Binding-site contacts:
Ligand atom OAD contacts residue ALA99 of chain 1.B at 4.0 Å.
Ligand atom CAH contacts residue VAL48 of chain 1.B at 4.0 Å (hydrophobic).
Ligand atom OAE contacts residue TYR75 of chain 1.B at 3.1 Å.
Ligand atom OAD contacts residue ARG112 of chain 1.B at 3.0 Å (salt-bridge).
Ligand atom CAL contacts residue LEU46 of chain 1.B at 3.6 Å (hydrophobic).
Ligand atom OAE contacts residue VAL84 of chain 1.B at 4.0 Å.
Ligand atom OAE contacts residue LEU46 of chain 1.B at 3.8 Å.
Ligand atom OAB contacts residue PHE65 of chain 1.B at 3.8 Å.
Ligand atom CAO contacts residue TYR91 of chain 1.B at 4.0 Å (hydrophobic).
Ligand atom OAD contacts residue VAL84 of chain 1.B at 4.0 Å.
Ligand atom OAY contacts residue ILE97 of chain 1.B at 3.9 Å.
Ligand atom OAY contacts residue TYR114 of chain 1.B at 3.1 Å.
Ligand atom OAA contacts residue ARG112 of chain 1.B at 3.8 Å.
Ligand atom OAF contacts residue ILE97 of chain 1.B at 3.8 Å.
Ligand atom OAB contacts residue TYR50 of chain 1.B at 3.2 Å (h-bond).
Ligand atom CAM contacts residue TYR75 of chain 1.B at 3.7 Å (hydrophobic).
Ligand atom CAI contacts residue VAL84 of chain 1.B at 3.5 Å (hydrophobic).
Ligand atom OAB contacts residue VAL84 of chain 1.B at 3.3 Å.
Ligand atom PAC contacts residue TYR114 of chain 1.B at 3.7 Å.
Ligand atom CAO contacts residue GLU73 of chain 1.B at 4.0 Å.
Ligand atom CAK contacts residue TYR75 of chain 1.B at 4.1 Å (hydrophobic).
Ligand atom CAG contacts residue VAL84 of chain 1.B at 3.9 Å (hydrophobic).
Ligand atom PAC contacts residue ARG112 of chain 1.B at 3.9 Å.
Ligand atom CAG contacts residue TYR114 of chain 1.B at 3.7 Å (hydrophobic).
Ligand atom CAM contacts residue VAL86 of chain 1.B at 3.8 Å (hydrophobic).
Ligand atom CAN contacts residue TYR75 of chain 1.B at 4.0 Å (hydrophobic).
Ligand atom CAK contacts residue LEU46 of chain 1.B at 3.9 Å (hydrophobic).
Ligand atom OAF contacts residue VAL84 of chain 1.B at 3.6 Å.
Ligand atom PAC contacts residue TYR50 of chain 1.B at 3.6 Å.
Ligand atom OAA contacts residue TYR114 of chain 1.B at 2.6 Å (h-bond).
Ligand atom OAD contacts residue ILE97 of chain 1.B at 3.5 Å.
Ligand atom OAF contacts residue TYR114 of chain 1.B at 3.5 Å (h-bond).
Ligand atom OAB contacts residue LYS82 of chain 1.B at 2.9 Å (salt-bridge).
Ligand atom OAA contacts residue TYR50 of chain 1.B at 3.1 Å (h-bond).
Ligand atom OAA contacts residue ILE14 of chain 1.B at 4.1 Å.
Ligand atom CAG contacts residue TYR50 of chain 1.B at 3.8 Å (hydrophobic).
Ligand atom PAC contacts residue VAL84 of chain 1.B at 3.9 Å.
Ligand atom CAG contacts residue PHE65 of chain 1.B at 4.0 Å (hydrophobic).
Ligand atom CAH contacts residue TYR114 of chain 1.B at 3.8 Å (hydrophobic).
Ligand atom PAC contacts residue LYS82 of chain 1.B at 4.0 Å.

This protein binds this small molecule.
Small molecule (SMILES): CCCCCCCCCCCCCC(=O)OC[C@@H](O)COP(=O)(O)O

Sequence of chain 1.B:
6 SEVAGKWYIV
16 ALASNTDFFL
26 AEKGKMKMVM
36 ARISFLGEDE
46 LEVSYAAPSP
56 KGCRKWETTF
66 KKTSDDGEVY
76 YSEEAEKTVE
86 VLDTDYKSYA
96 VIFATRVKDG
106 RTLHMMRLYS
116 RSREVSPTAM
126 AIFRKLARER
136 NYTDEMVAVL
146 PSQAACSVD